Sequence of chain 1.A:
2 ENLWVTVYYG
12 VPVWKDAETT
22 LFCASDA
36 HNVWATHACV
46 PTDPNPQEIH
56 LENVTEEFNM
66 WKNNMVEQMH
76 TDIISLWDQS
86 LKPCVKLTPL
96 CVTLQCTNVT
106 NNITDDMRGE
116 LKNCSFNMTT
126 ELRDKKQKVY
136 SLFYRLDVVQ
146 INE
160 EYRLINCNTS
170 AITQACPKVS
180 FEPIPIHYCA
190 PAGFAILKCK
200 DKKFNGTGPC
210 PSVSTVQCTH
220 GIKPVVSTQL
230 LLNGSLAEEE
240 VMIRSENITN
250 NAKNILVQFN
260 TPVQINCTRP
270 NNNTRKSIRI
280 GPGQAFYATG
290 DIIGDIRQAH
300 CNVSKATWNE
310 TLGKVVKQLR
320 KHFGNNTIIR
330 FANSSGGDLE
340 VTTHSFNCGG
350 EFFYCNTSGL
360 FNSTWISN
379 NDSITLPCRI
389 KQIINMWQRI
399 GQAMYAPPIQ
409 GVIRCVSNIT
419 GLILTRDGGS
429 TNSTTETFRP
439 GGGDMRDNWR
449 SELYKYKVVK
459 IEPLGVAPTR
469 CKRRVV

Binding-site contacts:
Ligand atom O4 contacts residue NAG1 of chain 1.V at 3.7 Å.
Ligand atom C3 contacts residue ASN355 of chain 1.A at 3.8 Å.
Ligand atom C1 contacts residue ASN355 of chain 1.A at 1.5 Å.
Ligand atom C1 contacts residue SER357 of chain 1.A at 3.4 Å.
Ligand atom C7 contacts residue NAG1 of chain 1.V at 4.0 Å.
Ligand atom C7 contacts residue ASN355 of chain 1.A at 3.5 Å.
Ligand atom O6 contacts residue NAG2 of chain 1.V at 3.2 Å.
Ligand atom C8 contacts residue NAG1 of chain 1.V at 4.4 Å.
Ligand atom O6 contacts residue BMA3 of chain 1.V at 4.2 Å.
Ligand atom O6 contacts residue GLY358 of chain 1.A at 4.4 Å.
Ligand atom O6 contacts residue NAG1 of chain 1.V at 4.4 Å.
Ligand atom C6 contacts residue NAG1 of chain 1.V at 3.9 Å.
Ligand atom C8 contacts residue NAG1 of chain 1.DB at 3.7 Å.
Ligand atom C6 contacts residue MAN6 of chain 1.V at 4.4 Å.
Ligand atom O5 contacts residue ASN355 of chain 1.A at 2.4 Å (h-bond).
Ligand atom C1 contacts residue NAG1 of chain 1.V at 4.1 Å.
Ligand atom O6 contacts residue SER357 of chain 1.A at 2.7 Å (h-bond).
Ligand atom C3 contacts residue NAG1 of chain 1.V at 4.1 Å.
Ligand atom C5 contacts residue NAG1 of chain 1.V at 3.8 Å.
Ligand atom C2 contacts residue NAG1 of chain 1.V at 4.4 Å.
Ligand atom O7 contacts residue NAG1 of chain 1.V at 4.3 Å.
Ligand atom O7 contacts residue PRO385 of chain 1.A at 4.1 Å.
Ligand atom O6 contacts residue ASN332 of chain 1.A at 4.1 Å.
Ligand atom O5 contacts residue NAG2 of chain 1.V at 4.2 Å.
Ligand atom C5 contacts residue SER357 of chain 1.A at 3.6 Å.
Ligand atom C4 contacts residue ASN355 of chain 1.A at 4.2 Å.
Ligand atom C6 contacts residue SER357 of chain 1.A at 3.7 Å.
Ligand atom N2 contacts residue ASN355 of chain 1.A at 3.0 Å (h-bond).
Ligand atom C2 contacts residue ASN355 of chain 1.A at 2.5 Å.
Ligand atom N2 contacts residue NAG1 of chain 1.V at 4.0 Å.
Ligand atom C6 contacts residue NAG2 of chain 1.V at 4.3 Å.
Ligand atom O7 contacts residue ASN355 of chain 1.A at 3.7 Å.
Ligand atom O6 contacts residue MAN6 of chain 1.V at 4.0 Å.
Ligand atom C6 contacts residue ASN332 of chain 1.A at 4.2 Å.
Ligand atom C5 contacts residue ASN355 of chain 1.A at 3.8 Å.
Ligand atom O5 contacts residue SER357 of chain 1.A at 2.6 Å (h-bond).
Ligand atom C5 contacts residue ASN332 of chain 1.A at 4.1 Å.

A small-molecule ligand and the protein it binds are described below.
Small molecule (SMILES): CC(=O)N[C@H]1[C@H](O[C@H]2[C@H](O)[C@@H](NC(C)=O)CO[C@@H]2CO)O[C@H](CO)[C@@H](O[C@@H]2O[C@H](CO[C@H]3O[C@H](CO)[C@@H](O)[C@H](O)[C@@H]3O)[C@@H](O)[C@H](O)[C@@H]2O)[C@@H]1O